Sequence of chain 1.A:
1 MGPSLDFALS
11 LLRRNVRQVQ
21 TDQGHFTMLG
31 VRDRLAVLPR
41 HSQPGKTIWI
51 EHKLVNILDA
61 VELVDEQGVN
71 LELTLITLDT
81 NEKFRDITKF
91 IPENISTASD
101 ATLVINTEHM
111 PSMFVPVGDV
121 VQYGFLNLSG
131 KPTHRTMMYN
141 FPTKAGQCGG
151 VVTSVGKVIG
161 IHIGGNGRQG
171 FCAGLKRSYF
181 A

This small molecule binds to this protein.
Small molecule (SMILES): CCOC(=O)C=C[C@H](C[C@@H]1CCNC1=O)NC(=O)[C@@H](CC(=O)[C@@H](N)C(C)C)Cc1ccc(F)cc1

Binding-site contacts:
Ligand atom C10 contacts residue CYS148 of chain 1.A at 2.8 Å (hydrophobic).
Ligand atom C12 contacts residue GLY165 of chain 1.A at 3.5 Å.
Ligand atom N1 contacts residue THR143 of chain 1.A at 3.2 Å (h-bond).
Ligand atom C8 contacts residue GLU72 of chain 1.A at 3.6 Å.
Ligand atom F1 contacts residue ARG40 of chain 1.A at 2.9 Å.
Ligand atom C26 contacts residue ALA145 of chain 1.A at 3.6 Å (hydrophobic).
Ligand atom O1 contacts residue HIS162 of chain 1.A at 2.9 Å (h-bond).
Ligand atom C15 contacts residue HIS41 of chain 1.A at 3.4 Å.
Ligand atom C9 contacts residue HIS41 of chain 1.A at 3.1 Å.
Ligand atom N2 contacts residue GLY165 of chain 1.A at 2.5 Å (h-bond).
Ligand atom C13 contacts residue GLY164 of chain 1.A at 3.6 Å.
Ligand atom N1 contacts residue GLY165 of chain 1.A at 3.6 Å.
Ligand atom O1 contacts residue GLY165 of chain 1.A at 3.3 Å (h-bond).
Ligand atom C7 contacts residue ARG40 of chain 1.A at 3.5 Å.
Ligand atom C11 contacts residue CYS148 of chain 1.A at 3.3 Å (hydrophobic).
Ligand atom C6 contacts residue LEU128 of chain 1.A at 3.7 Å (hydrophobic).
Ligand atom C7 contacts residue LEU128 of chain 1.A at 3.6 Å (hydrophobic).
Ligand atom N contacts residue CYS148 of chain 1.A at 2.9 Å (h-bond).
Ligand atom O1 contacts residue GLY164 of chain 1.A at 3.3 Å.
Ligand atom O contacts residue GLY164 of chain 1.A at 3.4 Å.
Ligand atom C19 contacts residue GLN23 of chain 1.A at 3.6 Å.
Ligand atom F1 contacts residue LYS131 of chain 1.A at 3.3 Å.
Ligand atom C8 contacts residue ARG40 of chain 1.A at 3.7 Å.
Ligand atom C22 contacts residue SER129 of chain 1.A at 3.4 Å.
Ligand atom F1 contacts residue LEU128 of chain 1.A at 3.5 Å.
Ligand atom C21 contacts residue SER129 of chain 1.A at 3.5 Å.
Ligand atom C11 contacts residue LYS144 of chain 1.A at 3.7 Å.
Ligand atom C20 contacts residue SER129 of chain 1.A at 3.5 Å.
Ligand atom N contacts residue ILE163 of chain 1.A at 3.4 Å (h-bond).
Ligand atom C13 contacts residue GLY165 of chain 1.A at 3.2 Å.
Ligand atom O3 contacts residue GLY146 of chain 1.A at 2.9 Å (h-bond).
Ligand atom C9 contacts residue LEU128 of chain 1.A at 3.5 Å (hydrophobic).
Ligand atom O3 contacts residue ALA145 of chain 1.A at 3.3 Å.
Ligand atom C14 contacts residue CYS148 of chain 1.A at 1.8 Å (hydrophobic).
Ligand atom N1 contacts residue LYS144 of chain 1.A at 3.6 Å.
Ligand atom O contacts residue GLY165 of chain 1.A at 3.1 Å (h-bond).
Ligand atom O1 contacts residue THR143 of chain 1.A at 2.8 Å (h-bond).
Ligand atom C8 contacts residue LEU128 of chain 1.A at 3.4 Å (hydrophobic).
Ligand atom C15 contacts residue CYS148 of chain 1.A at 2.7 Å (hydrophobic).
Ligand atom O1 contacts residue LYS144 of chain 1.A at 3.7 Å.